Sequence of chain 1.A:
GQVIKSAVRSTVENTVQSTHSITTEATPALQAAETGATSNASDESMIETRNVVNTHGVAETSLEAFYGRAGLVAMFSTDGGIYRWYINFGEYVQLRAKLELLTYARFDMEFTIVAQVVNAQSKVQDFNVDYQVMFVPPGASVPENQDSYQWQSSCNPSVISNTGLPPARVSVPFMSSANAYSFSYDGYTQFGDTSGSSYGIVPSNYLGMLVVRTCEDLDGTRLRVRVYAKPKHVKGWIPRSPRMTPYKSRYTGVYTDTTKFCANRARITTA

Binding-site contacts:
Ligand atom SG contacts residue MET247 of chain 1.A at 3.4 Å.
Ligand atom CB contacts residue GLY1 of chain 1.P at 3.7 Å.
Ligand atom O contacts residue MET247 of chain 1.A at 3.8 Å.
Ligand atom CB contacts residue PRO249 of chain 1.A at 4.3 Å (hydrophobic).
Ligand atom CA contacts residue GLY1 of chain 1.P at 2.4 Å.
Ligand atom SG contacts residue ASP235 of chain 1.C at 3.7 Å.
Ligand atom N contacts residue MET247 of chain 1.A at 3.8 Å.
Ligand atom N contacts residue THR248 of chain 1.A at 4.1 Å.
Ligand atom O contacts residue ASP235 of chain 1.C at 3.4 Å.
Ligand atom N contacts residue GLY1 of chain 1.P at 2.9 Å (h-bond).
Ligand atom N contacts residue PRO249 of chain 1.A at 3.5 Å.
Ligand atom CB contacts residue THR248 of chain 1.A at 4.5 Å.
Ligand atom SG contacts residue THR248 of chain 1.A at 3.2 Å (h-bond).
Ligand atom C contacts residue ASP235 of chain 1.C at 4.3 Å.
Ligand atom O contacts residue ARG233 of chain 1.C at 4.1 Å.
Ligand atom SG contacts residue PRO249 of chain 1.A at 3.6 Å.
Ligand atom CB contacts residue ASP235 of chain 1.C at 2.8 Å.
Ligand atom O contacts residue GLY1 of chain 1.P at 2.2 Å (h-bond).
Ligand atom CA contacts residue ASP235 of chain 1.C at 4.0 Å.
Ligand atom SG contacts residue GLY1 of chain 1.P at 4.4 Å.
Ligand atom SG contacts residue ILE236 of chain 1.C at 4.3 Å.
Ligand atom CA contacts residue MET247 of chain 1.A at 4.2 Å (hydrophobic).
Ligand atom C contacts residue GLY1 of chain 1.P at 1.3 Å.
Ligand atom C contacts residue MET247 of chain 1.A at 3.7 Å (hydrophobic).

Sequence of chain 1.C:
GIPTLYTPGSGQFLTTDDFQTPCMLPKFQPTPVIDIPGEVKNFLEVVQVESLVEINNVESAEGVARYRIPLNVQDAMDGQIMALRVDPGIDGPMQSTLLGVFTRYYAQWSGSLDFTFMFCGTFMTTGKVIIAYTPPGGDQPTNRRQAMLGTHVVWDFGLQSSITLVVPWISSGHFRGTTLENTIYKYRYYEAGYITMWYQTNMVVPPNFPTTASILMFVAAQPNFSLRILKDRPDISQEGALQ

The small molecule below binds the protein below.
Small molecule (SMILES): N[C@@H](CS)C(=O)O